Binding-site contacts:
Ligand atom P contacts residue ARG116 of chain 1.A at 3.6 Å.
Ligand atom O1P contacts residue ARG116 of chain 1.A at 2.9 Å (salt-bridge).
Ligand atom CD contacts residue LYS180 of chain 1.A at 3.7 Å.
Ligand atom P contacts residue SER226 of chain 1.A at 3.5 Å.
Ligand atom CD1 contacts residue LYS180 of chain 1.A at 4.1 Å.
Ligand atom C contacts residue THR181 of chain 1.A at 4.1 Å.
Ligand atom CG contacts residue THR181 of chain 1.A at 4.0 Å.
Ligand atom CE1 contacts residue LYS180 of chain 1.A at 3.5 Å.
Ligand atom CD1 contacts residue ILE182 of chain 1.A at 3.7 Å (hydrophobic).
Ligand atom O3P contacts residue SER227 of chain 1.A at 2.9 Å (h-bond).
Ligand atom CE1 contacts residue ARG116 of chain 1.A at 3.8 Å.
Ligand atom CE2 contacts residue TYR221 of chain 1.A at 4.0 Å (hydrophobic).
Ligand atom CG contacts residue TYR221 of chain 1.A at 4.0 Å (hydrophobic).
Ligand atom O contacts residue THR181 of chain 1.A at 2.9 Å (h-bond).
Ligand atom CB contacts residue ILE182 of chain 1.A at 4.0 Å (hydrophobic).
Ligand atom CD2 contacts residue SER183 of chain 1.A at 3.8 Å.
Ligand atom CG contacts residue ILE182 of chain 1.A at 4.2 Å (hydrophobic).
Ligand atom O1P contacts residue LYS180 of chain 1.A at 3.6 Å.
Ligand atom F1 contacts residue LYS180 of chain 1.A at 3.4 Å.
Ligand atom O2P contacts residue ARG116 of chain 1.A at 2.7 Å (salt-bridge).
Ligand atom CG contacts residue THR181 of chain 1.A at 3.8 Å.
Ligand atom CD2 contacts residue THR181 of chain 1.A at 3.9 Å.
Ligand atom CD1 contacts residue THR181 of chain 1.A at 3.8 Å.
Ligand atom O contacts residue SER183 of chain 1.A at 4.2 Å.
Ligand atom C1 contacts residue SER226 of chain 1.A at 4.0 Å.
Ligand atom F2 contacts residue SER226 of chain 1.A at 3.3 Å.
Ligand atom OD2 contacts residue THR181 of chain 1.A at 2.7 Å (h-bond).
Ligand atom O contacts residue LYS180 of chain 1.A at 3.5 Å.
Ligand atom CD2 contacts residue TYR221 of chain 1.A at 3.8 Å (hydrophobic).
Ligand atom CB contacts residue THR181 of chain 1.A at 3.9 Å.
Ligand atom O contacts residue LYS180 of chain 1.A at 3.8 Å.
Ligand atom CG contacts residue LYS180 of chain 1.A at 4.0 Å.
Ligand atom O2P contacts residue SER227 of chain 1.A at 4.0 Å.
Ligand atom O contacts residue MET220 of chain 1.A at 3.7 Å.
Ligand atom O contacts residue LYS224 of chain 1.A at 3.3 Å.
Ligand atom CD2 contacts residue THR173 of chain 1.A at 4.2 Å.
Ligand atom OE2 contacts residue LYS180 of chain 1.A at 2.7 Å (salt-bridge).
Ligand atom O3P contacts residue SER226 of chain 1.A at 3.6 Å (h-bond).
Ligand atom P contacts residue SER227 of chain 1.A at 3.9 Å.
Ligand atom O2P contacts residue SER226 of chain 1.A at 2.6 Å (h-bond).

Sequence of chain 1.A:
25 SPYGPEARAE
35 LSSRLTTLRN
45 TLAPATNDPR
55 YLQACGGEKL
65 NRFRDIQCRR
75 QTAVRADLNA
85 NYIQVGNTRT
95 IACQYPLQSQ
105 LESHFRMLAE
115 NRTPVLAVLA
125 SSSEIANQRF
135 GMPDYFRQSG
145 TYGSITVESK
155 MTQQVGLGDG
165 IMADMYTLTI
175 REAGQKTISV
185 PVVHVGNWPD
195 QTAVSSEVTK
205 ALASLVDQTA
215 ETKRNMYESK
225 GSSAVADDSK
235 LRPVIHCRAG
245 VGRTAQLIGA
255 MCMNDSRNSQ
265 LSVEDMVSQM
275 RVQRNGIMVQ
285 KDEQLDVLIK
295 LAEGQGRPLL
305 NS

A small-molecule ligand and the protein it binds are described below.
Small molecule (SMILES): CC(C)C[C@H](NC(=O)[C@H](Cc1ccc(C(F)(F)P(=O)(O)O)cc1)NC(=O)[C@H](CCC(=O)O)NC(=O)[C@H](CC(=O)O)NC(=O)[C@H](C)NC(=O)[C@@H](N)CC(=O)O)C(N)=O